Sequence of chain 1.A:
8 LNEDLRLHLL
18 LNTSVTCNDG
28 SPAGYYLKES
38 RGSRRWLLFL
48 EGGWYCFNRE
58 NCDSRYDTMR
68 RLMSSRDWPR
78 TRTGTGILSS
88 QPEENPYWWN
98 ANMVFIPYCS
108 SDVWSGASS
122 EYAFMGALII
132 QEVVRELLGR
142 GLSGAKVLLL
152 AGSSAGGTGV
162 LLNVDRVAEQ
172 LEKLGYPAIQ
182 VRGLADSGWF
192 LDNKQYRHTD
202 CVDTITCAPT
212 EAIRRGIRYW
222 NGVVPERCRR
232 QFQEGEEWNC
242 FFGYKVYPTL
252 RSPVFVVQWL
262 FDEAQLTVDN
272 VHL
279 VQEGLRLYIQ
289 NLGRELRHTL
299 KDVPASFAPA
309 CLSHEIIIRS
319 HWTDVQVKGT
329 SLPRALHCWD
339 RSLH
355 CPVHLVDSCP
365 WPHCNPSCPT

Binding-site contacts:
Ligand atom C1 contacts residue VAL22 of chain 1.A at 4.4 Å (hydrophobic).
Ligand atom O6 contacts residue VAL22 of chain 1.A at 3.8 Å.
Ligand atom O7 contacts residue ASN19 of chain 1.A at 4.5 Å.
Ligand atom C6 contacts residue SER21 of chain 1.A at 3.1 Å.
Ligand atom C2 contacts residue SER21 of chain 1.A at 4.2 Å.
Ligand atom C5 contacts residue ASN19 of chain 1.A at 3.7 Å.
Ligand atom C1 contacts residue ASN19 of chain 1.A at 1.4 Å.
Ligand atom C6 contacts residue MET126 of chain 1.A at 4.0 Å (hydrophobic).
Ligand atom O6 contacts residue MET126 of chain 1.A at 3.9 Å.
Ligand atom C1 contacts residue SER21 of chain 1.A at 2.9 Å.
Ligand atom O6 contacts residue SER21 of chain 1.A at 4.2 Å.
Ligand atom O5 contacts residue SER21 of chain 1.A at 2.4 Å (h-bond).
Ligand atom N2 contacts residue ASN19 of chain 1.A at 2.9 Å (h-bond).
Ligand atom C3 contacts residue SER21 of chain 1.A at 4.3 Å.
Ligand atom C5 contacts residue SER21 of chain 1.A at 2.6 Å.
Ligand atom O5 contacts residue VAL22 of chain 1.A at 3.5 Å.
Ligand atom C4 contacts residue SER21 of chain 1.A at 4.0 Å.
Ligand atom C6 contacts residue VAL22 of chain 1.A at 4.1 Å (hydrophobic).
Ligand atom C7 contacts residue ASN19 of chain 1.A at 3.7 Å.
Ligand atom C2 contacts residue ASN19 of chain 1.A at 2.4 Å.
Ligand atom C4 contacts residue ASN19 of chain 1.A at 4.2 Å.
Ligand atom C5 contacts residue VAL22 of chain 1.A at 4.4 Å (hydrophobic).
Ligand atom C8 contacts residue ASN19 of chain 1.A at 4.2 Å.
Ligand atom O6 contacts residue LEU129 of chain 1.A at 3.8 Å.
Ligand atom O5 contacts residue ASN19 of chain 1.A at 2.4 Å (h-bond).
Ligand atom C3 contacts residue ASN19 of chain 1.A at 3.7 Å.

This protein binds this small molecule.
Small molecule (SMILES): CC(=O)N[C@@H]1[C@@H](O)[C@H](O)[C@@H](CO)O[C@H]1O